This small molecule binds to this protein.
Small molecule (SMILES): CC(=O)N[C@@H]1[C@@H](O)[C@H](O)[C@@H](CO)O[C@H]1O

Sequence of chain 47.E:
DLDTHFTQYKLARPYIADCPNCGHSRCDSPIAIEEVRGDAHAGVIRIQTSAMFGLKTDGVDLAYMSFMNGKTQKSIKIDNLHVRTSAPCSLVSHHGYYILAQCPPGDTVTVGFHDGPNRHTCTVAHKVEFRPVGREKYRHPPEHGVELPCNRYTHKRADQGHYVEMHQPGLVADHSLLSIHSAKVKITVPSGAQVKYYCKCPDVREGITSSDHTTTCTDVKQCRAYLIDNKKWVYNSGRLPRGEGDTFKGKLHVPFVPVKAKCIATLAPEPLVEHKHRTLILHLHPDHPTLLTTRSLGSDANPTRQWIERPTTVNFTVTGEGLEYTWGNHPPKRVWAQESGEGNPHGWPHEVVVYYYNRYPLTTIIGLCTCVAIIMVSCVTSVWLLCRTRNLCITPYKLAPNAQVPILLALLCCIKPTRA

Binding-site contacts:
Ligand atom C4 contacts residue ASN315 of chain 47.E at 4.3 Å.
Ligand atom C5 contacts residue ASN315 of chain 47.E at 3.7 Å.
Ligand atom C3 contacts residue ASN315 of chain 47.E at 3.8 Å.
Ligand atom O5 contacts residue THR313 of chain 47.E at 4.3 Å.
Ligand atom O5 contacts residue ASN315 of chain 47.E at 2.4 Å (h-bond).
Ligand atom C1 contacts residue VAL314 of chain 47.E at 4.4 Å (hydrophobic).
Ligand atom C6 contacts residue THR313 of chain 47.E at 4.5 Å.
Ligand atom C7 contacts residue ASN315 of chain 47.E at 3.3 Å.
Ligand atom O5 contacts residue VAL314 of chain 47.E at 3.8 Å.
Ligand atom C8 contacts residue ILE281 of chain 47.E at 4.5 Å (hydrophobic).
Ligand atom C1 contacts residue ASN315 of chain 47.E at 1.4 Å.
Ligand atom C2 contacts residue ASN315 of chain 47.E at 2.5 Å.
Ligand atom C8 contacts residue ASN315 of chain 47.E at 3.5 Å.
Ligand atom O7 contacts residue ASN315 of chain 47.E at 4.2 Å.
Ligand atom C6 contacts residue ASN315 of chain 47.E at 4.5 Å.
Ligand atom N2 contacts residue ASN315 of chain 47.E at 2.8 Å (h-bond).